Sequence of chain 6.S:
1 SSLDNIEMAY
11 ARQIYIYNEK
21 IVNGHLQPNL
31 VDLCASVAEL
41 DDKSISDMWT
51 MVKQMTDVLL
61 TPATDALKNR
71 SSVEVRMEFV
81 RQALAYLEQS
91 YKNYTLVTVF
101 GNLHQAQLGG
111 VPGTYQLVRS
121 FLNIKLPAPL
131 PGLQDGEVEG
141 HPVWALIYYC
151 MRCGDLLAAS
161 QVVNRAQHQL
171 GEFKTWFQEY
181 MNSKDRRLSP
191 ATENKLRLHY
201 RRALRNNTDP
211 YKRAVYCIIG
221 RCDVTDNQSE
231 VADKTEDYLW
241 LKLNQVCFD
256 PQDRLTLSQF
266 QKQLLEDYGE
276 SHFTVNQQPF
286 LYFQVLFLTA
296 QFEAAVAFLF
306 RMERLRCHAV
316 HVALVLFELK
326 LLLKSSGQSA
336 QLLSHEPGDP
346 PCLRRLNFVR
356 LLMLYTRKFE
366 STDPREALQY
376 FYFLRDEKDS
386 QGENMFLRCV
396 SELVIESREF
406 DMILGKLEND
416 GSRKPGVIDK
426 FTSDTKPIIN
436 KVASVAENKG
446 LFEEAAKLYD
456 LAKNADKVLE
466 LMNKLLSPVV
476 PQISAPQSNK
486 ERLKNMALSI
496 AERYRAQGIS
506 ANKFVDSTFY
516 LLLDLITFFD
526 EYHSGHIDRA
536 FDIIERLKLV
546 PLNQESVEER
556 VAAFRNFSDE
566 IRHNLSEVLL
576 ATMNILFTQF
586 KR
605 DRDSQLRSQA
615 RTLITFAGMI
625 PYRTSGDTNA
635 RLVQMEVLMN

This protein binds this small molecule.
Small molecule (SMILES): CC[C@H](C)[C@H](NC(=O)[C@H](CO)NC(=O)[C@H](CCCN=C(N)N)NC(=O)[C@@H](NC(=O)[C@@H]1CCCN1C(=O)[C@@H]1CCCN1C(=O)[C@H](C)N)C(C)C)C(=O)N[C@H](C=O)Cc1ccc(O)cc1

Binding-site contacts:
Ligand atom C contacts residue TYR94 of chain 6.S at 4.0 Å (hydrophobic).
Ligand atom O contacts residue THR235 of chain 6.S at 3.0 Å (h-bond).
Ligand atom N contacts residue TYR273 of chain 6.S at 3.9 Å.
Ligand atom O contacts residue ASN227 of chain 6.S at 3.6 Å.
Ligand atom CD1 contacts residue TYR91 of chain 6.S at 3.9 Å (hydrophobic).
Ligand atom CG2 contacts residue PHE278 of chain 6.S at 3.7 Å (hydrophobic).
Ligand atom CD contacts residue HIS277 of chain 6.S at 3.9 Å.
Ligand atom CB contacts residue ASP233 of chain 6.S at 3.0 Å.
Ligand atom CG contacts residue HIS277 of chain 6.S at 3.8 Å.
Ligand atom CB contacts residue LEU286 of chain 6.S at 3.9 Å (hydrophobic).
Ligand atom CG2 contacts residue ASN281 of chain 6.S at 3.6 Å.
Ligand atom CG contacts residue LYS234 of chain 6.S at 3.3 Å.
Ligand atom O contacts residue THR235 of chain 6.S at 3.1 Å (h-bond).
Ligand atom N contacts residue ASN227 of chain 6.S at 3.0 Å (h-bond).
Ligand atom O contacts residue HIS277 of chain 6.S at 3.4 Å.
Ligand atom O contacts residue LEU286 of chain 6.S at 3.2 Å.
Ligand atom CG contacts residue TYR273 of chain 6.S at 3.6 Å (hydrophobic).
Ligand atom CG1 contacts residue TYR94 of chain 6.S at 3.8 Å (hydrophobic).
Ligand atom CB contacts residue TYR238 of chain 6.S at 3.6 Å (hydrophobic).
Ligand atom O contacts residue LYS234 of chain 6.S at 3.6 Å.
Ligand atom CA contacts residue ASN227 of chain 6.S at 3.7 Å.
Ligand atom CG contacts residue ASP233 of chain 6.S at 3.0 Å.
Ligand atom CD contacts residue TYR273 of chain 6.S at 3.3 Å (hydrophobic).
Ligand atom CD1 contacts residue TYR94 of chain 6.S at 3.5 Å (hydrophobic).
Ligand atom O contacts residue TYR94 of chain 6.S at 2.9 Å.
Ligand atom N contacts residue THR235 of chain 6.S at 3.5 Å (h-bond).
Ligand atom C contacts residue THR235 of chain 6.S at 3.6 Å.
Ligand atom CG1 contacts residue VAL280 of chain 6.S at 4.0 Å (hydrophobic).
Ligand atom CG2 contacts residue HIS277 of chain 6.S at 3.3 Å.
Ligand atom CB contacts residue HIS277 of chain 6.S at 3.7 Å.
Ligand atom C contacts residue ASN281 of chain 6.S at 3.8 Å.
Ligand atom N contacts residue THR235 of chain 6.S at 3.9 Å.
Ligand atom C contacts residue LEU286 of chain 6.S at 3.8 Å (hydrophobic).
Ligand atom CG2 contacts residue GLU236 of chain 6.S at 3.3 Å.
Ligand atom O contacts residue ASN281 of chain 6.S at 2.6 Å (h-bond).
Ligand atom C contacts residue THR235 of chain 6.S at 3.6 Å.
Ligand atom C contacts residue THR235 of chain 6.S at 3.6 Å.
Ligand atom CG2 contacts residue LEU286 of chain 6.S at 3.7 Å (hydrophobic).
Ligand atom C contacts residue ASN227 of chain 6.S at 3.5 Å.
Ligand atom CA contacts residue THR235 of chain 6.S at 3.6 Å.